A small-molecule ligand and the protein it binds are described below.
Small molecule (SMILES): Cc1cc(N)nc2cc(-c3cccc(CN)c3)ccc12

Sequence of chain 1.B:
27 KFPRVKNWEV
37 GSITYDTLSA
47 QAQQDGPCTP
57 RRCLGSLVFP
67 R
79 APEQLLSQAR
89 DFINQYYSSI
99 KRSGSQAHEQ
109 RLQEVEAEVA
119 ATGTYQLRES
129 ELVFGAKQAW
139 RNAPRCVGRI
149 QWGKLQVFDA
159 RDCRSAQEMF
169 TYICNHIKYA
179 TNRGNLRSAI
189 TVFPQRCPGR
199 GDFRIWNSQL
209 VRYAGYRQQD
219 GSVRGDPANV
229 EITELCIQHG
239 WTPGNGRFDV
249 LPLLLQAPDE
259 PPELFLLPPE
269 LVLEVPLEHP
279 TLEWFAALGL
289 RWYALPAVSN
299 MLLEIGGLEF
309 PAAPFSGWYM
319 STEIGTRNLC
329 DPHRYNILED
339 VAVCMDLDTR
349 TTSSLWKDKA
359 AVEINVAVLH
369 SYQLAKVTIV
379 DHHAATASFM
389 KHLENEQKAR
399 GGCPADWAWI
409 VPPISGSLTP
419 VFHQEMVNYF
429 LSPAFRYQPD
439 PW

Binding-site contacts:
Ligand atom C11 contacts residue PHE313 of chain 1.B at 3.9 Å (hydrophobic).
Ligand atom N01 contacts residue HEM1 of chain 1.P at 3.6 Å.
Ligand atom N02 contacts residue TYR317 of chain 1.B at 3.5 Å.
Ligand atom N28 contacts residue HEM1 of chain 1.P at 2.8 Å (h-bond).
Ligand atom C22 contacts residue HEM1 of chain 1.P at 3.0 Å.
Ligand atom C02 contacts residue PRO294 of chain 1.B at 4.0 Å (hydrophobic).
Ligand atom C10 contacts residue HEM1 of chain 1.P at 3.7 Å.
Ligand atom C23 contacts residue HEM1 of chain 1.P at 3.0 Å.
Ligand atom N02 contacts residue PRO294 of chain 1.B at 3.9 Å.
Ligand atom N28 contacts residue H4B1 of chain 1.Q at 3.6 Å.
Ligand atom C24 contacts residue HEM1 of chain 1.P at 3.6 Å.
Ligand atom C06 contacts residue HEM1 of chain 1.P at 3.7 Å.
Ligand atom C02 contacts residue HEM1 of chain 1.P at 3.5 Å.
Ligand atom C05 contacts residue HEM1 of chain 1.P at 3.9 Å.
Ligand atom N02 contacts residue TRP316 of chain 1.B at 2.7 Å (h-bond).
Ligand atom C10 contacts residue GLU321 of chain 1.B at 3.5 Å.
Ligand atom N02 contacts residue MET318 of chain 1.B at 3.7 Å.
Ligand atom N02 contacts residue HEM1 of chain 1.P at 3.6 Å.
Ligand atom C03 contacts residue HEM1 of chain 1.P at 3.2 Å.
Ligand atom N02 contacts residue GLU321 of chain 1.B at 2.6 Å (salt-bridge).
Ligand atom C02 contacts residue TRP316 of chain 1.B at 3.7 Å (hydrophobic).
Ligand atom C03 contacts residue TRP316 of chain 1.B at 3.8 Å (hydrophobic).
Ligand atom C11 contacts residue HEM1 of chain 1.P at 3.3 Å.
Ligand atom C21 contacts residue HEM1 of chain 1.P at 3.6 Å.
Ligand atom C06 contacts residue PHE313 of chain 1.B at 3.7 Å (hydrophobic).
Ligand atom C11 contacts residue GLY315 of chain 1.B at 3.8 Å.
Ligand atom C09 contacts residue HEM1 of chain 1.P at 3.4 Å.
Ligand atom C08 contacts residue VAL296 of chain 1.B at 3.8 Å (hydrophobic).
Ligand atom N01 contacts residue GLU321 of chain 1.B at 2.8 Å (salt-bridge).
Ligand atom C07 contacts residue HEM1 of chain 1.P at 3.8 Å.
Ligand atom C09 contacts residue GLU321 of chain 1.B at 3.4 Å.
Ligand atom C06 contacts residue VAL296 of chain 1.B at 3.4 Å (hydrophobic).
Ligand atom C03 contacts residue PRO294 of chain 1.B at 3.8 Å (hydrophobic).
Ligand atom C08 contacts residue HEM1 of chain 1.P at 3.7 Å.
Ligand atom C02 contacts residue GLU321 of chain 1.B at 3.4 Å.
Ligand atom C04 contacts residue HEM1 of chain 1.P at 3.5 Å.
Ligand atom C27 contacts residue HEM1 of chain 1.P at 3.3 Å.
Ligand atom C25 contacts residue HEM1 of chain 1.P at 3.5 Å.
Ligand atom C07 contacts residue VAL296 of chain 1.B at 3.1 Å (hydrophobic).
Ligand atom C26 contacts residue HEM1 of chain 1.P at 3.5 Å.